Binding-site contacts:
Ligand atom C33 contacts residue HIS59 of chain 1.A at 3.4 Å.
Ligand atom C04 contacts residue ALA198 of chain 1.A at 3.6 Å (hydrophobic).
Ligand atom C01 contacts residue THR221 of chain 1.A at 3.4 Å.
Ligand atom O16 contacts residue SER103 of chain 1.A at 3.4 Å.
Ligand atom N30 contacts residue HIS59 of chain 1.A at 3.5 Å (h-bond).
Ligand atom N05 contacts residue ALA198 of chain 1.A at 3.3 Å (h-bond).
Ligand atom N05 contacts residue GLY224 of chain 1.A at 3.4 Å.
Ligand atom N05 contacts residue GLY226 of chain 1.A at 2.7 Å (h-bond).
Ligand atom C31 contacts residue SER222 of chain 1.A at 3.3 Å.
Ligand atom N03 contacts residue ALA198 of chain 1.A at 3.4 Å (h-bond).
Ligand atom C13 contacts residue TRP223 of chain 1.A at 3.5 Å (hydrophobic).
Ligand atom N37 contacts residue SER203 of chain 1.A at 3.4 Å (h-bond).
Ligand atom C24 contacts residue MET186 of chain 1.A at 3.6 Å (hydrophobic).
Ligand atom N37 contacts residue SER222 of chain 1.A at 2.8 Å (h-bond).
Ligand atom O36 contacts residue PO41 of chain 1.C at 3.0 Å (h-bond).
Ligand atom C06 contacts residue GLY224 of chain 1.A at 3.4 Å.
Ligand atom C31 contacts residue HIS59 of chain 1.A at 3.5 Å.
Ligand atom N05 contacts residue ASP197 of chain 1.A at 3.2 Å (salt-bridge).
Ligand atom N25 contacts residue GLY105 of chain 1.A at 3.5 Å.
Ligand atom C04 contacts residue GLY226 of chain 1.A at 3.4 Å.
Ligand atom C19 contacts residue TRP223 of chain 1.A at 3.5 Å (hydrophobic).
Ligand atom N25 contacts residue TYR180 of chain 1.A at 3.5 Å.
Ligand atom C18 contacts residue TRP223 of chain 1.A at 3.4 Å (hydrophobic).
Ligand atom C27 contacts residue TRP223 of chain 1.A at 3.4 Å (hydrophobic).
Ligand atom C06 contacts residue GLY226 of chain 1.A at 3.3 Å.
Ligand atom N21 contacts residue TYR180 of chain 1.A at 3.6 Å.
Ligand atom C17 contacts residue TRP223 of chain 1.A at 3.6 Å (hydrophobic).
Ligand atom N03 contacts residue GLY224 of chain 1.A at 3.6 Å.
Ligand atom C01 contacts residue CYS199 of chain 1.A at 3.5 Å (hydrophobic).
Ligand atom N34 contacts residue HIS59 of chain 1.A at 3.5 Å.
Ligand atom C35 contacts residue HIS59 of chain 1.A at 3.4 Å.
Ligand atom C26 contacts residue GLY105 of chain 1.A at 3.2 Å.
Ligand atom C20 contacts residue TYR180 of chain 1.A at 3.6 Å (hydrophobic).
Ligand atom C04 contacts residue GLY224 of chain 1.A at 3.2 Å.
Ligand atom C15 contacts residue SER103 of chain 1.A at 3.3 Å.
Ligand atom C27 contacts residue GLY105 of chain 1.A at 3.2 Å.
Ligand atom C32 contacts residue HIS59 of chain 1.A at 3.4 Å.
Ligand atom C38 contacts residue SER203 of chain 1.A at 3.2 Å.
Ligand atom C26 contacts residue TRP223 of chain 1.A at 3.4 Å (hydrophobic).
Ligand atom C20 contacts residue TRP223 of chain 1.A at 3.5 Å (hydrophobic).

A small-molecule ligand and the protein it binds are described below.
Small molecule (SMILES): Cc1nc(N)cc2c1CNC(=O)c1cnn(c1)Cc1ccc(Cn3cccn3)cc1OCCC/C=C/CCO2

Sequence of chain 1.A:
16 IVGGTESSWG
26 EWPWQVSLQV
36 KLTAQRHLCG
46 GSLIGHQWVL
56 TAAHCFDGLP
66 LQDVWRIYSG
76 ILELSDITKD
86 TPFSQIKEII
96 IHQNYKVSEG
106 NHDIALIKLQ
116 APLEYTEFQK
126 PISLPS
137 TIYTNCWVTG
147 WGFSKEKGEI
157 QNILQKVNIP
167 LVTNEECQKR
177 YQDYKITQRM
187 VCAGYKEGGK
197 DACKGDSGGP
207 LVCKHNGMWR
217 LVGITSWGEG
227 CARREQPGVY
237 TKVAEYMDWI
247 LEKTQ